Binding-site contacts:
Ligand atom C6 contacts residue LEU214 of chain 1.A at 3.7 Å (hydrophobic).
Ligand atom C6 contacts residue TYR123 of chain 2.A at 3.8 Å (hydrophobic).
Ligand atom N2 contacts residue ASN120 of chain 2.A at 2.9 Å (h-bond).
Ligand atom O6 contacts residue PHE196 of chain 2.A at 4.0 Å.
Ligand atom O6 contacts residue GLN219 of chain 1.A at 4.2 Å.
Ligand atom C6 contacts residue TYR218 of chain 1.A at 3.1 Å (hydrophobic).
Ligand atom C5 contacts residue PHE196 of chain 2.A at 4.2 Å (hydrophobic).
Ligand atom O6 contacts residue LEU214 of chain 1.A at 4.0 Å.
Ligand atom C3 contacts residue ASN120 of chain 2.A at 3.8 Å.
Ligand atom N2 contacts residue SER122 of chain 2.A at 3.8 Å.
Ligand atom C5 contacts residue PRO246 of chain 1.A at 4.2 Å (hydrophobic).
Ligand atom C1 contacts residue GLN219 of chain 1.A at 4.2 Å.
Ligand atom C1 contacts residue LEU214 of chain 1.A at 4.2 Å (hydrophobic).
Ligand atom C1 contacts residue TYR123 of chain 2.A at 3.8 Å (hydrophobic).
Ligand atom O6 contacts residue TYR218 of chain 1.A at 3.8 Å.
Ligand atom O6 contacts residue TYR123 of chain 2.A at 2.7 Å (h-bond).
Ligand atom C6 contacts residue GLN219 of chain 1.A at 3.4 Å.
Ligand atom O6 contacts residue PRO246 of chain 1.A at 3.6 Å.
Ligand atom O5 contacts residue GLU116 of chain 2.A at 3.6 Å (salt-bridge).
Ligand atom C4 contacts residue LEU214 of chain 1.A at 3.5 Å (hydrophobic).
Ligand atom C5 contacts residue LEU214 of chain 1.A at 3.9 Å (hydrophobic).
Ligand atom C1 contacts residue ASN120 of chain 2.A at 1.4 Å.
Ligand atom O6 contacts residue TYR218 of chain 1.A at 4.1 Å.
Ligand atom O5 contacts residue LEU214 of chain 1.A at 3.4 Å.
Ligand atom C4 contacts residue ASN120 of chain 2.A at 4.2 Å.
Ligand atom C1 contacts residue GLU116 of chain 2.A at 3.7 Å.
Ligand atom O5 contacts residue ASN120 of chain 2.A at 2.4 Å (h-bond).
Ligand atom O7 contacts residue ASN120 of chain 2.A at 3.6 Å (h-bond).
Ligand atom O6 contacts residue GLU215 of chain 1.A at 3.5 Å.
Ligand atom C7 contacts residue ASN120 of chain 2.A at 3.5 Å.
Ligand atom C5 contacts residue GLN219 of chain 1.A at 4.0 Å.
Ligand atom C8 contacts residue MET192 of chain 2.A at 3.5 Å (hydrophobic).
Ligand atom C4 contacts residue GLN219 of chain 1.A at 4.3 Å.
Ligand atom O5 contacts residue TYR123 of chain 2.A at 3.4 Å.
Ligand atom C5 contacts residue ASN120 of chain 2.A at 3.7 Å.
Ligand atom O6 contacts residue GLN219 of chain 1.A at 3.5 Å (h-bond).
Ligand atom C2 contacts residue ASN120 of chain 2.A at 2.4 Å.
Ligand atom C5 contacts residue TYR218 of chain 1.A at 3.7 Å (hydrophobic).
Ligand atom O5 contacts residue GLN219 of chain 1.A at 3.5 Å (h-bond).
Ligand atom C6 contacts residue PRO246 of chain 1.A at 3.0 Å (hydrophobic).

Sequence of chain 2.A:
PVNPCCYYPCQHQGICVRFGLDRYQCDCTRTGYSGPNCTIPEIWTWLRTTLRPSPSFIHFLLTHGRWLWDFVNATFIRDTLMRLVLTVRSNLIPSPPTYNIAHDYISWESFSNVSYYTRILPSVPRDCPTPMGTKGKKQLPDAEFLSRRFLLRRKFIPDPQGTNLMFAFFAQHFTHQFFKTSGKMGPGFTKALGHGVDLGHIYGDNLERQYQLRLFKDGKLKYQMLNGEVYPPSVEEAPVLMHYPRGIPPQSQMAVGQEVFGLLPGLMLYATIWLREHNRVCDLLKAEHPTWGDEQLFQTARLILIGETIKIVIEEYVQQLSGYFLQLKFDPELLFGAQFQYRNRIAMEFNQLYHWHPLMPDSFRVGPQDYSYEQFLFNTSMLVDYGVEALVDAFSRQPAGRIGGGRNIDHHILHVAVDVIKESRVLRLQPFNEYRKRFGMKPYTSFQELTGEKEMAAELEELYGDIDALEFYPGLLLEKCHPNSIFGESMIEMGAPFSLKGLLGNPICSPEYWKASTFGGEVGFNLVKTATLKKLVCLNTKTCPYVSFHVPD

The protein below binds the small molecule below.
Small molecule (SMILES): CC(=O)N[C@H]1[C@H](O[C@H]2[C@H](O)[C@@H](NC(C)=O)CO[C@@H]2CO)O[C@H](CO)[C@@H](O[C@@H]2O[C@H](CO[C@@H]3O[C@H](CO)[C@@H](O)[C@H](O[C@H]4O[C@H](CO)[C@@H](O)[C@H](O)[C@@H]4O)[C@@H]3O)[C@@H](O)[C@H](O)[C@@H]2O)[C@@H]1O

Sequence of chain 1.A:
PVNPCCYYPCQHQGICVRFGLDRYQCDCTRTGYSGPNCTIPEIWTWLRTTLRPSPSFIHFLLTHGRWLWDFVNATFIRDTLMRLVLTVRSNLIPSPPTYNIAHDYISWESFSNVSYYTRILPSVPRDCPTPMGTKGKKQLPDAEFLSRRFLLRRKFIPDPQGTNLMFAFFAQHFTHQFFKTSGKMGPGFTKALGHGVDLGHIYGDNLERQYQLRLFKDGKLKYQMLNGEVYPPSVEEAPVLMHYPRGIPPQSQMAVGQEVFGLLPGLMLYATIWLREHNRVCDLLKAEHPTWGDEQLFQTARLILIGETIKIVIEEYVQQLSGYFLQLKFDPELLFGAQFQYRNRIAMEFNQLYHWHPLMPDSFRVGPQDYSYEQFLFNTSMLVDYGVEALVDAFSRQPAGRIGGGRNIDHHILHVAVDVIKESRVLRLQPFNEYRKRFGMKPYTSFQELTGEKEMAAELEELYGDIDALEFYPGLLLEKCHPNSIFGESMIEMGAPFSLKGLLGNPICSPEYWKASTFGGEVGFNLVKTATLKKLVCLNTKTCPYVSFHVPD